Binding-site contacts:
Ligand atom C4 contacts residue ASN88 of chain 1.A at 4.0 Å.
Ligand atom C5 contacts residue ASN88 of chain 1.A at 3.5 Å.
Ligand atom C2 contacts residue ASN88 of chain 1.A at 2.3 Å.
Ligand atom C1 contacts residue ALA86 of chain 1.A at 4.4 Å (hydrophobic).
Ligand atom C1 contacts residue ASN88 of chain 1.A at 1.4 Å.
Ligand atom C7 contacts residue ASN88 of chain 1.A at 3.5 Å.
Ligand atom C8 contacts residue ASN88 of chain 1.A at 3.5 Å.
Ligand atom C3 contacts residue ASN88 of chain 1.A at 3.7 Å.
Ligand atom C6 contacts residue ASN88 of chain 1.A at 4.5 Å.
Ligand atom O5 contacts residue ASN88 of chain 1.A at 2.2 Å (h-bond).
Ligand atom N2 contacts residue ASN88 of chain 1.A at 2.9 Å (h-bond).
Ligand atom O5 contacts residue ALA86 of chain 1.A at 4.0 Å.
Ligand atom O6 contacts residue ASN88 of chain 1.A at 4.3 Å.

Sequence of chain 1.A:
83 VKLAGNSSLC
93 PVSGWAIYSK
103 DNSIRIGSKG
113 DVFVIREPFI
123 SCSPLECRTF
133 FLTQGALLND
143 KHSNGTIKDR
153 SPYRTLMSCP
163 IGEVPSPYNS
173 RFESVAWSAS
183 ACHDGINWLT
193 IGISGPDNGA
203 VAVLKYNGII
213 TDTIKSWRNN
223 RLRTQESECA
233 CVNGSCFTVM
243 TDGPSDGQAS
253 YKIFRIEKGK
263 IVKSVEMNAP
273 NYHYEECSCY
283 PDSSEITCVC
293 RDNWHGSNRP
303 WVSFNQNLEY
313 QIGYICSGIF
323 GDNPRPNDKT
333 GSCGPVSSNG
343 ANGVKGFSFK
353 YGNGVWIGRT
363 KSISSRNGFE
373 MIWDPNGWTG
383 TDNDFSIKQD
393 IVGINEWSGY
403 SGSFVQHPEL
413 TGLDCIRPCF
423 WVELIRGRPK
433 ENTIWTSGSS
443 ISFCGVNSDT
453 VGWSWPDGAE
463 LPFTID

This protein binds this small molecule.
Small molecule (SMILES): CC(=O)N[C@@H]1[C@@H](O)[C@H](O)[C@@H](CO)O[C@H]1O